Binding-site contacts:
Ligand atom C49 contacts residue GLY246 of chain 1.B at 3.3 Å.
Ligand atom C15 contacts residue GLY246 of chain 1.B at 3.2 Å.
Ligand atom O61 contacts residue GLN89 of chain 1.B at 2.5 Å (h-bond).
Ligand atom N11 contacts residue GLY246 of chain 1.B at 3.1 Å (h-bond).
Ligand atom C21 contacts residue GLN89 of chain 1.B at 3.7 Å.
Ligand atom C49 contacts residue LEU46 of chain 1.B at 3.4 Å (hydrophobic).
Ligand atom C5 contacts residue ASP48 of chain 1.B at 3.5 Å.
Ligand atom C26 contacts residue GLN89 of chain 1.B at 3.5 Å.
Ligand atom C58 contacts residue ASP48 of chain 1.B at 3.5 Å.
Ligand atom C54 contacts residue PHE124 of chain 1.B at 3.6 Å (hydrophobic).
Ligand atom C38 contacts residue GLY27 of chain 1.B at 3.5 Å.
Ligand atom C9 contacts residue TYR87 of chain 1.B at 3.6 Å (hydrophobic).
Ligand atom O7 contacts residue ASP48 of chain 1.B at 2.5 Å (salt-bridge).
Ligand atom O1 contacts residue GOL1 of chain 1.F at 3.5 Å (h-bond).
Ligand atom C38 contacts residue THR248 of chain 1.B at 3.3 Å.
Ligand atom O1 contacts residue THR88 of chain 1.B at 3.1 Å (h-bond).
Ligand atom C13 contacts residue GLN89 of chain 1.B at 3.5 Å.
Ligand atom O61 contacts residue TYR87 of chain 1.B at 3.5 Å.
Ligand atom C21 contacts residue THR88 of chain 1.B at 3.6 Å.
Ligand atom O34 contacts residue THR248 of chain 1.B at 3.2 Å (h-bond).
Ligand atom C48 contacts residue LEU46 of chain 1.B at 3.7 Å (hydrophobic).
Ligand atom C41 contacts residue GLY29 of chain 1.B at 3.6 Å.
Ligand atom C58 contacts residue TYR87 of chain 1.B at 3.6 Å (hydrophobic).
Ligand atom C18 contacts residue GLN89 of chain 1.B at 3.5 Å.
Ligand atom O7 contacts residue ASP244 of chain 1.B at 2.7 Å (salt-bridge).
Ligand atom C5 contacts residue ASP244 of chain 1.B at 3.5 Å.
Ligand atom O47 contacts residue TRP131 of chain 1.B at 3.6 Å.
Ligand atom O1 contacts residue TYR87 of chain 1.B at 3.6 Å.
Ligand atom C35 contacts residue GLN89 of chain 1.B at 3.7 Å.
Ligand atom O7 contacts residue GLY246 of chain 1.B at 3.6 Å.
Ligand atom O61 contacts residue THR88 of chain 1.B at 3.0 Å (h-bond).
Ligand atom C2 contacts residue ASP244 of chain 1.B at 3.2 Å.
Ligand atom O24 contacts residue ARG251 of chain 1.B at 3.1 Å.
Ligand atom C52 contacts residue GLN89 of chain 1.B at 3.3 Å.
Ligand atom C54 contacts residue GLN89 of chain 1.B at 3.1 Å.
Ligand atom C41 contacts residue GLN28 of chain 1.B at 3.4 Å.
Ligand atom C14 contacts residue GLN89 of chain 1.B at 3.6 Å.
Ligand atom C17 contacts residue GLN89 of chain 1.B at 3.6 Å.
Ligand atom C35 contacts residue THR248 of chain 1.B at 3.7 Å.
Ligand atom C17 contacts residue THR248 of chain 1.B at 3.7 Å.

Sequence of chain 1.B:
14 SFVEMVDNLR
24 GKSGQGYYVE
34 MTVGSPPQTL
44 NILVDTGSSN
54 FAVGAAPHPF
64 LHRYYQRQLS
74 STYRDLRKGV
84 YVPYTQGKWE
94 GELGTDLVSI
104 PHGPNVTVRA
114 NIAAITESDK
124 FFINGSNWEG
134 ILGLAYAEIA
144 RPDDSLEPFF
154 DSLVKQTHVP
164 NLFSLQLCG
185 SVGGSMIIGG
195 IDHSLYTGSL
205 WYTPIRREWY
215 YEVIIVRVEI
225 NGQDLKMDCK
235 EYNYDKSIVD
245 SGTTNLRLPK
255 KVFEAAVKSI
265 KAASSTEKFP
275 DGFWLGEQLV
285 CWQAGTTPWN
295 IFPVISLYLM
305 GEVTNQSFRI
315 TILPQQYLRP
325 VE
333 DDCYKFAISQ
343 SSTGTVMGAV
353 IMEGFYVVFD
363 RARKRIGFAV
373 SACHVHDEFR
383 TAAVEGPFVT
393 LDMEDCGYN

The small molecule below binds the protein below.
Small molecule (SMILES): CN(C)C(=O)c1cc2cc(c1)C(=O)N[C@H]([C@@H](O)CO)Cc1cccc(c1)OCCCCO2